Sequence of chain 2.B:
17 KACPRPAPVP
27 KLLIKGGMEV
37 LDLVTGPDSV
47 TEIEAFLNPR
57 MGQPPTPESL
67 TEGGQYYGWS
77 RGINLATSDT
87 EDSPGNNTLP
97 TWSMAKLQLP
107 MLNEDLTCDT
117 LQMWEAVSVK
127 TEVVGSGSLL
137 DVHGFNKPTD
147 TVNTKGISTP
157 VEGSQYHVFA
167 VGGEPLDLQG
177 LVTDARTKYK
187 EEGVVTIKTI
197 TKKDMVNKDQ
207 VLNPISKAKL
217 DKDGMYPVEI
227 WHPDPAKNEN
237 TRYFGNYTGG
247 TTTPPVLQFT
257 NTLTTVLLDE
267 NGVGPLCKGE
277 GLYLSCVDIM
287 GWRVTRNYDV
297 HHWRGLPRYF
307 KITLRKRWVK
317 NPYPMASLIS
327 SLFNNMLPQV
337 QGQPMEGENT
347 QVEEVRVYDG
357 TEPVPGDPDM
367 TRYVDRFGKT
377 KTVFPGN

Binding-site contacts:
Ligand atom C5 contacts residue TYR72 of chain 2.B at 3.9 Å (hydrophobic).
Ligand atom C3 contacts residue GLY78 of chain 2.B at 3.9 Å.
Ligand atom C11 contacts residue ASP85 of chain 2.C at 4.0 Å.
Ligand atom N5 contacts residue TYR72 of chain 2.B at 3.1 Å (h-bond).
Ligand atom C3 contacts residue GLY78 of chain 2.B at 4.1 Å.
Ligand atom C4 contacts residue GLY78 of chain 2.B at 3.6 Å.
Ligand atom O1A contacts residue TYR72 of chain 2.B at 3.4 Å.
Ligand atom O4 contacts residue GLY78 of chain 2.B at 3.0 Å.
Ligand atom O1B contacts residue TYR72 of chain 2.B at 4.2 Å.
Ligand atom C2 contacts residue GLY78 of chain 2.B at 4.1 Å.
Ligand atom C1 contacts residue ARG77 of chain 2.B at 3.4 Å.
Ligand atom O8 contacts residue TYR72 of chain 2.B at 3.4 Å (h-bond).
Ligand atom O4 contacts residue ASN80 of chain 2.B at 4.2 Å.
Ligand atom C3 contacts residue VAL296 of chain 2.B at 3.5 Å (hydrophobic).
Ligand atom C10 contacts residue TYR72 of chain 2.B at 4.1 Å (hydrophobic).
Ligand atom C3 contacts residue HIS298 of chain 2.B at 3.4 Å.
Ligand atom C1 contacts residue TYR72 of chain 2.B at 4.1 Å (hydrophobic).
Ligand atom O1A contacts residue ARG77 of chain 2.B at 2.9 Å (salt-bridge).
Ligand atom O3 contacts residue GLY78 of chain 2.B at 3.4 Å.
Ligand atom C6 contacts residue TYR72 of chain 2.B at 4.0 Å (hydrophobic).
Ligand atom O1B contacts residue ASN80 of chain 2.B at 4.3 Å.
Ligand atom C7 contacts residue TYR72 of chain 2.B at 4.3 Å (hydrophobic).
Ligand atom O4 contacts residue HIS298 of chain 2.B at 2.9 Å (h-bond).
Ligand atom O4 contacts residue VAL296 of chain 2.B at 4.0 Å.
Ligand atom O6 contacts residue ASN93 of chain 2.B at 3.2 Å (h-bond).
Ligand atom C5 contacts residue ASN93 of chain 2.B at 4.3 Å.
Ligand atom C4 contacts residue HIS298 of chain 2.B at 3.4 Å.
Ligand atom O4 contacts residue ILE79 of chain 2.B at 3.6 Å (h-bond).
Ligand atom O1A contacts residue GLY78 of chain 2.B at 4.0 Å.
Ligand atom C11 contacts residue TYR72 of chain 2.B at 4.0 Å (hydrophobic).
Ligand atom O4 contacts residue THR291 of chain 2.B at 3.1 Å.
Ligand atom C4 contacts residue TYR72 of chain 2.B at 4.1 Å (hydrophobic).
Ligand atom C3 contacts residue ARG77 of chain 2.B at 3.9 Å.
Ligand atom C8 contacts residue ARG77 of chain 2.B at 4.3 Å.
Ligand atom C4 contacts residue ARG77 of chain 2.B at 4.0 Å.
Ligand atom O3 contacts residue VAL296 of chain 2.B at 4.0 Å.
Ligand atom O1B contacts residue ARG77 of chain 2.B at 3.1 Å (salt-bridge).
Ligand atom C6 contacts residue ASN93 of chain 2.B at 3.2 Å.
Ligand atom O8 contacts residue ARG77 of chain 2.B at 3.4 Å (salt-bridge).
Ligand atom O1B contacts residue SER89 of chain 2.B at 4.1 Å.

Sequence of chain 2.C:
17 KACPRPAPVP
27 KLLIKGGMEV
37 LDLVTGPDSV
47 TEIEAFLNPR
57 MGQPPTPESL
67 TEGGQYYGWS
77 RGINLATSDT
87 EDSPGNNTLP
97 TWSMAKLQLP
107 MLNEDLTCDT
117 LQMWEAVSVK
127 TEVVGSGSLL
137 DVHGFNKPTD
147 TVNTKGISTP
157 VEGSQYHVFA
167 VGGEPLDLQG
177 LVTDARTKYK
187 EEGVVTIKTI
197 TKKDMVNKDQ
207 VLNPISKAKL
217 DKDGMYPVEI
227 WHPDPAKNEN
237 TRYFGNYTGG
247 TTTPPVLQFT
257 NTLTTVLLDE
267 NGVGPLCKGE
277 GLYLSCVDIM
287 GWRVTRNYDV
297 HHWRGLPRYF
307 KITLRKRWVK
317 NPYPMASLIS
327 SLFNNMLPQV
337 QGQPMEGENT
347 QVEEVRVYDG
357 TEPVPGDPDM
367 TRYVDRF

This protein binds this small molecule.
Small molecule (SMILES): CC(=O)N[C@@H]1[C@@H](O[C@@H]2O[C@H](CO)[C@H](O)[C@H](O[C@]3(C(=O)O)C[C@H](O)[C@@H](NC(C)=O)[C@H]([C@H](O)[C@H](O)CO)O3)[C@H]2O)[C@H](O)[C@@H](CO[C@]2(C(=O)O)C[C@H](O)[C@@H](NC(C)=O)[C@H]([C@H](O)[C@H](O)CO)O2)O[C@H]1O